This protein binds this small molecule.
Small molecule (SMILES): CC(=O)N[C@@H]1[C@@H](O)[C@H](O)[C@@H](CO)O[C@H]1O

Sequence of chain 3.A:
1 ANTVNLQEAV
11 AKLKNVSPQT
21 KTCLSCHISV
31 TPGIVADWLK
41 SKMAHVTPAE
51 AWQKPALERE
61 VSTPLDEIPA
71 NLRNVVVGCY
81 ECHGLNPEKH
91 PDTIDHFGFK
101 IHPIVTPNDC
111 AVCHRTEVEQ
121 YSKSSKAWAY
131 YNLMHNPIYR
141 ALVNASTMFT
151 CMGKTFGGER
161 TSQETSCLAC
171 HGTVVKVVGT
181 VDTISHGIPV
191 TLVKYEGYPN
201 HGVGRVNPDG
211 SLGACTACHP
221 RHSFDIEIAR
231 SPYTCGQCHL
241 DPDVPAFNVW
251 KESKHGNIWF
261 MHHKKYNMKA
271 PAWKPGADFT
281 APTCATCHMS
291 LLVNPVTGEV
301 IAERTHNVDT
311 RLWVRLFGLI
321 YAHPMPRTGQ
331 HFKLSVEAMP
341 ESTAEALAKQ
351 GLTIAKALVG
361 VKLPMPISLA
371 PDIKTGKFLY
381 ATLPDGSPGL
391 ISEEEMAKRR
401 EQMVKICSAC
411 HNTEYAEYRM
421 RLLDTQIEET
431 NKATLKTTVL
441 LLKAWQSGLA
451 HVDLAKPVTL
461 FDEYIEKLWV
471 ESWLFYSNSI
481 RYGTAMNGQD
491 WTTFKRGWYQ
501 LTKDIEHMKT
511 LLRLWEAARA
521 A

Binding-site contacts:
Ligand atom O5 contacts residue MET148 of chain 3.A at 4.1 Å.
Ligand atom C6 contacts residue ASN144 of chain 3.A at 4.3 Å.
Ligand atom C8 contacts residue PRO137 of chain 3.A at 3.2 Å (hydrophobic).
Ligand atom C8 contacts residue ALA141 of chain 3.A at 3.8 Å (hydrophobic).
Ligand atom O5 contacts residue ASN144 of chain 3.A at 2.5 Å (h-bond).
Ligand atom C1 contacts residue ARG140 of chain 3.A at 3.4 Å.
Ligand atom C2 contacts residue ASN144 of chain 3.A at 3.5 Å.
Ligand atom C7 contacts residue ARG140 of chain 3.A at 4.1 Å.
Ligand atom C5 contacts residue ASN144 of chain 3.A at 3.9 Å.
Ligand atom C7 contacts residue ASN144 of chain 3.A at 4.4 Å.
Ligand atom O5 contacts residue ARG140 of chain 3.A at 4.2 Å.
Ligand atom C2 contacts residue ARG140 of chain 3.A at 4.4 Å.
Ligand atom N2 contacts residue ARG140 of chain 3.A at 3.6 Å.
Ligand atom O7 contacts residue VAL458 of chain 3.A at 4.5 Å.
Ligand atom N2 contacts residue ASN144 of chain 3.A at 4.3 Å.
Ligand atom O6 contacts residue ASN144 of chain 3.A at 4.4 Å.
Ligand atom O7 contacts residue ALA141 of chain 3.A at 4.1 Å.
Ligand atom C7 contacts residue ALA141 of chain 3.A at 4.3 Å (hydrophobic).
Ligand atom O6 contacts residue MET148 of chain 3.A at 3.7 Å.
Ligand atom C5 contacts residue ARG140 of chain 3.A at 4.1 Å.
Ligand atom C6 contacts residue MET148 of chain 3.A at 4.0 Å (hydrophobic).
Ligand atom C1 contacts residue ASN144 of chain 3.A at 2.8 Å.
Ligand atom C8 contacts residue ARG140 of chain 3.A at 4.0 Å.
Ligand atom O7 contacts residue ASN144 of chain 3.A at 3.9 Å.